Sequence of chain 2.A:
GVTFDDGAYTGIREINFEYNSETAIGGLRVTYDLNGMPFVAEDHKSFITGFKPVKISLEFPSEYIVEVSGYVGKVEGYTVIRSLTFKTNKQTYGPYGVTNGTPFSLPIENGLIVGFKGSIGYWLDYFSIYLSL

This small molecule binds to this protein.
Small molecule (SMILES): CC(=O)N[C@@H]1[C@@H](O[C@@H]2O[C@H](CO)[C@H](O)[C@H](O)[C@H]2O)[C@@H](O)[C@@H](CO)O[C@H]1O

Binding-site contacts:
Ligand atom C1 contacts residue TYR78 of chain 2.A at 3.8 Å (hydrophobic).
Ligand atom C2 contacts residue GLY1 of chain 2.A at 3.5 Å.
Ligand atom O1 contacts residue TYR122 of chain 2.A at 3.0 Å.
Ligand atom C2 contacts residue GLY1 of chain 2.A at 3.7 Å.
Ligand atom C6 contacts residue TYR78 of chain 2.A at 3.6 Å (hydrophobic).
Ligand atom O4 contacts residue ASP125 of chain 2.A at 2.6 Å (salt-bridge).
Ligand atom O5 contacts residue GLY121 of chain 2.A at 3.7 Å.
Ligand atom O1 contacts residue PHE47 of chain 2.A at 2.9 Å.
Ligand atom O6 contacts residue ASP125 of chain 2.A at 2.8 Å (salt-bridge).
Ligand atom C3 contacts residue GLY1 of chain 2.A at 3.5 Å.
Ligand atom C4 contacts residue ASP125 of chain 2.A at 3.3 Å.
Ligand atom N2 contacts residue PHE47 of chain 2.A at 4.1 Å.
Ligand atom C6 contacts residue TYR78 of chain 2.A at 4.1 Å (hydrophobic).
Ligand atom O7 contacts residue GLY1 of chain 2.A at 3.0 Å (h-bond).
Ligand atom O2 contacts residue GLY1 of chain 2.A at 3.8 Å.
Ligand atom O5 contacts residue TYR78 of chain 2.A at 3.3 Å.
Ligand atom O7 contacts residue PHE47 of chain 2.A at 3.5 Å.
Ligand atom O6 contacts residue TYR122 of chain 2.A at 3.0 Å (h-bond).
Ligand atom O6 contacts residue GLY121 of chain 2.A at 3.6 Å.
Ligand atom C7 contacts residue GLY1 of chain 2.A at 3.9 Å.
Ligand atom C7 contacts residue PHE47 of chain 2.A at 3.8 Å (hydrophobic).
Ligand atom C6 contacts residue TRP123 of chain 2.A at 3.9 Å (hydrophobic).
Ligand atom C1 contacts residue TYR122 of chain 2.A at 3.8 Å (hydrophobic).
Ligand atom C2 contacts residue PHE47 of chain 2.A at 4.0 Å (hydrophobic).
Ligand atom O1 contacts residue GLY121 of chain 2.A at 4.1 Å.
Ligand atom C5 contacts residue ASP125 of chain 2.A at 3.8 Å.
Ligand atom C1 contacts residue PHE47 of chain 2.A at 4.0 Å (hydrophobic).
Ligand atom C1 contacts residue GLY1 of chain 2.A at 4.1 Å.
Ligand atom C6 contacts residue ASP125 of chain 2.A at 3.3 Å.
Ligand atom C6 contacts residue TYR122 of chain 2.A at 3.9 Å (hydrophobic).
Ligand atom C5 contacts residue TYR78 of chain 2.A at 4.0 Å (hydrophobic).
Ligand atom O4 contacts residue GLY1 of chain 2.A at 2.7 Å (h-bond).
Ligand atom O4 contacts residue GLY121 of chain 2.A at 3.6 Å.
Ligand atom C3 contacts residue TYR78 of chain 2.A at 3.7 Å (hydrophobic).
Ligand atom C5 contacts residue TYR78 of chain 2.A at 3.6 Å (hydrophobic).
Ligand atom C4 contacts residue TYR78 of chain 2.A at 3.7 Å (hydrophobic).
Ligand atom O6 contacts residue TRP123 of chain 2.A at 3.1 Å (h-bond).
Ligand atom O3 contacts residue GLY1 of chain 2.A at 2.9 Å (h-bond).
Ligand atom C4 contacts residue GLY1 of chain 2.A at 3.6 Å.
Ligand atom O5 contacts residue TYR122 of chain 2.A at 3.2 Å (h-bond).